Sequence of chain 1.B:
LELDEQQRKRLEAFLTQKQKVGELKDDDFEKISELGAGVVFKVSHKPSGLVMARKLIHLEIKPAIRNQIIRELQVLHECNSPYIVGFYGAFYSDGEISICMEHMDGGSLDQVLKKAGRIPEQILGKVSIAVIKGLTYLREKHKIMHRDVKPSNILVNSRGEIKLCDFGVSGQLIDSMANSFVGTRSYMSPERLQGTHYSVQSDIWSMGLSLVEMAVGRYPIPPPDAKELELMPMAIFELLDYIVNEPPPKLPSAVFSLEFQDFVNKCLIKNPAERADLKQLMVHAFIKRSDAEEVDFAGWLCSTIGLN

Binding-site contacts:
Ligand atom O17 contacts residue LYS88 of chain 1.B at 3.7 Å.
Ligand atom O17 contacts residue ANP1 of chain 1.E at 3.7 Å.
Ligand atom C12 contacts residue LEU206 of chain 1.B at 3.4 Å (hydrophobic).
Ligand atom C04 contacts residue LEU109 of chain 1.B at 3.8 Å (hydrophobic).
Ligand atom F26 contacts residue VAL202 of chain 1.B at 2.9 Å.
Ligand atom O21 contacts residue MET210 of chain 1.B at 3.4 Å.
Ligand atom I23 contacts residue PHE200 of chain 1.B at 3.5 Å.
Ligand atom C11 contacts residue LEU206 of chain 1.B at 3.6 Å (hydrophobic).
Ligand atom C06 contacts residue MET134 of chain 1.B at 3.8 Å (hydrophobic).
Ligand atom C12 contacts residue VAL202 of chain 1.B at 3.7 Å (hydrophobic).
Ligand atom C03 contacts residue LEU109 of chain 1.B at 3.3 Å (hydrophobic).
Ligand atom C20 contacts residue ANP1 of chain 1.E at 3.5 Å.
Ligand atom C19 contacts residue LYS88 of chain 1.B at 3.7 Å.
Ligand atom O21 contacts residue ILE90 of chain 1.B at 3.2 Å.
Ligand atom C08 contacts residue PHE200 of chain 1.B at 3.8 Å (hydrophobic).
Ligand atom I23 contacts residue VAL118 of chain 1.B at 3.4 Å.
Ligand atom C13 contacts residue LEU206 of chain 1.B at 3.6 Å (hydrophobic).
Ligand atom C13 contacts residue PHE200 of chain 1.B at 3.4 Å (hydrophobic).
Ligand atom F26 contacts residue GLY201 of chain 1.B at 3.6 Å.
Ligand atom C12 contacts residue PHE200 of chain 1.B at 3.4 Å (hydrophobic).
Ligand atom F24 contacts residue MET134 of chain 1.B at 3.2 Å.
Ligand atom O21 contacts residue LYS88 of chain 1.B at 3.4 Å.
Ligand atom F26 contacts residue SER203 of chain 1.B at 2.9 Å.
Ligand atom C05 contacts residue MET134 of chain 1.B at 3.3 Å (hydrophobic).
Ligand atom O17 contacts residue ASP199 of chain 1.B at 3.1 Å (salt-bridge).
Ligand atom O16 contacts residue LYS88 of chain 1.B at 3.8 Å.
Ligand atom F26 contacts residue LEU206 of chain 1.B at 3.8 Å.
Ligand atom F24 contacts residue ASP199 of chain 1.B at 3.1 Å.
Ligand atom F25 contacts residue PHE200 of chain 1.B at 3.7 Å.
Ligand atom C19 contacts residue ANP1 of chain 1.E at 3.3 Å.
Ligand atom F25 contacts residue VAL202 of chain 1.B at 3.0 Å.
Ligand atom C14 contacts residue ASP199 of chain 1.B at 3.6 Å.
Ligand atom C06 contacts residue ASP199 of chain 1.B at 3.6 Å.
Ligand atom O22 contacts residue ILE90 of chain 1.B at 3.8 Å.
Ligand atom O16 contacts residue ASP199 of chain 1.B at 2.8 Å (salt-bridge).
Ligand atom C18 contacts residue ANP1 of chain 1.E at 3.1 Å.
Ligand atom C02 contacts residue PHE200 of chain 1.B at 3.5 Å (hydrophobic).
Ligand atom F24 contacts residue ILE132 of chain 1.B at 3.8 Å.
Ligand atom C03 contacts residue PHE200 of chain 1.B at 3.6 Å (hydrophobic).
Ligand atom F26 contacts residue PHE200 of chain 1.B at 3.7 Å.

This protein binds this small molecule.
Small molecule (SMILES): O=C(NOC[C@H](O)CO)c1ccc(F)c(F)c1Nc1ccc(I)cc1F